Sequence of chain 1.D:
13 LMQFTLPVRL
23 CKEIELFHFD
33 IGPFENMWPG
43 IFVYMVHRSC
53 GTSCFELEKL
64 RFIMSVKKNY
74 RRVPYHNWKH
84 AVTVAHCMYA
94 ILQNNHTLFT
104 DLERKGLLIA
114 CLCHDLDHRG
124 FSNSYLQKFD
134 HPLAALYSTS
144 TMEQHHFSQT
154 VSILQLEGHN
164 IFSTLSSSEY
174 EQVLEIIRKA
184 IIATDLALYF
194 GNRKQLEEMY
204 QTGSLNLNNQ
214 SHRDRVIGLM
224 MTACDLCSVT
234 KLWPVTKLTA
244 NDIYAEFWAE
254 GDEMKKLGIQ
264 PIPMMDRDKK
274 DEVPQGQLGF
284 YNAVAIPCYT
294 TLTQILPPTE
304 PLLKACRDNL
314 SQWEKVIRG

Binding-site contacts:
Ligand atom C6 contacts residue MET267 of chain 1.D at 3.7 Å (hydrophobic).
Ligand atom C3 contacts residue MET267 of chain 1.D at 3.7 Å (hydrophobic).
Ligand atom C1 contacts residue TYR247 of chain 1.D at 3.5 Å (hydrophobic).
Ligand atom C6 contacts residue TYR247 of chain 1.D at 3.5 Å (hydrophobic).
Ligand atom N7 contacts residue GLY279 of chain 1.D at 3.4 Å (h-bond).
Ligand atom N7 contacts residue MET267 of chain 1.D at 3.7 Å.
Ligand atom C21 contacts residue ILE246 of chain 1.D at 3.7 Å (hydrophobic).
Ligand atom C2 contacts residue MET267 of chain 1.D at 3.5 Å (hydrophobic).
Ligand atom C9 contacts residue TYR247 of chain 1.D at 3.4 Å (hydrophobic).
Ligand atom O23 contacts residue LEU229 of chain 1.D at 3.7 Å.
Ligand atom C15 contacts residue TYR247 of chain 1.D at 3.5 Å (hydrophobic).
Ligand atom C9 contacts residue MET267 of chain 1.D at 3.6 Å (hydrophobic).
Ligand atom C24 contacts residue SER231 of chain 1.D at 3.4 Å.
Ligand atom C9 contacts residue GLY279 of chain 1.D at 3.6 Å.
Ligand atom C5 contacts residue MET267 of chain 1.D at 3.6 Å (hydrophobic).
Ligand atom C17 contacts residue PHE283 of chain 1.D at 3.8 Å (hydrophobic).
Ligand atom C3 contacts residue GLY279 of chain 1.D at 3.5 Å.
Ligand atom C14 contacts residue GLU275 of chain 1.D at 3.6 Å.
Ligand atom S13 contacts residue PHE283 of chain 1.D at 3.3 Å.
Ligand atom C1 contacts residue GLY279 of chain 1.D at 3.4 Å.
Ligand atom C12 contacts residue LYS272 of chain 1.D at 3.7 Å.
Ligand atom C14 contacts residue LYS272 of chain 1.D at 3.6 Å.
Ligand atom C12 contacts residue VAL276 of chain 1.D at 3.8 Å (hydrophobic).
Ligand atom C20 contacts residue PHE250 of chain 1.D at 3.5 Å (hydrophobic).
Ligand atom O23 contacts residue PHE283 of chain 1.D at 3.6 Å.
Ligand atom C22 contacts residue PHE283 of chain 1.D at 3.8 Å (hydrophobic).
Ligand atom C12 contacts residue GLU275 of chain 1.D at 3.6 Å.
Ligand atom C19 contacts residue PHE283 of chain 1.D at 3.5 Å (hydrophobic).
Ligand atom C14 contacts residue PRO266 of chain 1.D at 3.6 Å (hydrophobic).
Ligand atom C1 contacts residue MET267 of chain 1.D at 3.6 Å (hydrophobic).
Ligand atom C2 contacts residue GLY279 of chain 1.D at 3.6 Å.
Ligand atom C15 contacts residue GLN280 of chain 1.D at 3.2 Å.
Ligand atom N11 contacts residue PRO266 of chain 1.D at 3.4 Å.
Ligand atom C16 contacts residue GLN280 of chain 1.D at 3.6 Å.
Ligand atom N11 contacts residue MET267 of chain 1.D at 3.6 Å.
Ligand atom N18 contacts residue GLN280 of chain 1.D at 3.1 Å (h-bond).
Ligand atom S13 contacts residue GLN280 of chain 1.D at 3.5 Å (h-bond).
Ligand atom N4 contacts residue MET267 of chain 1.D at 3.6 Å.
Ligand atom N4 contacts residue GLY279 of chain 1.D at 3.8 Å.
Ligand atom N4 contacts residue TYR247 of chain 1.D at 2.4 Å (h-bond).

A small-molecule ligand and the protein it binds are described below.
Small molecule (SMILES): COc1c(C)cnc(CSc2nc3ccc4ncccc4c3[nH]2)c1C